Binding-site contacts:
Ligand atom C2 contacts residue ASN657 of chain 1.A at 2.5 Å.
Ligand atom C3 contacts residue ASN657 of chain 1.A at 3.8 Å.
Ligand atom C8 contacts residue HIS655 of chain 1.A at 3.8 Å.
Ligand atom N2 contacts residue ASN657 of chain 1.A at 2.9 Å (h-bond).
Ligand atom C8 contacts residue ASN657 of chain 1.A at 4.1 Å.
Ligand atom O5 contacts residue ASN657 of chain 1.A at 2.4 Å (h-bond).
Ligand atom C1 contacts residue ASN657 of chain 1.A at 1.4 Å.
Ligand atom C4 contacts residue ASN657 of chain 1.A at 4.2 Å.
Ligand atom O7 contacts residue ASN657 of chain 1.A at 3.4 Å (h-bond).
Ligand atom C5 contacts residue ASN657 of chain 1.A at 3.7 Å.
Ligand atom C7 contacts residue ASN657 of chain 1.A at 3.4 Å.
Ligand atom C8 contacts residue VAL656 of chain 1.A at 4.4 Å (hydrophobic).

A protein and the small-molecule ligand that binds it are described below.
Small molecule (SMILES): CC(=O)N[C@@H]1[C@@H](O)[C@H](O)[C@@H](CO)O[C@H]1O

Sequence of chain 1.A:
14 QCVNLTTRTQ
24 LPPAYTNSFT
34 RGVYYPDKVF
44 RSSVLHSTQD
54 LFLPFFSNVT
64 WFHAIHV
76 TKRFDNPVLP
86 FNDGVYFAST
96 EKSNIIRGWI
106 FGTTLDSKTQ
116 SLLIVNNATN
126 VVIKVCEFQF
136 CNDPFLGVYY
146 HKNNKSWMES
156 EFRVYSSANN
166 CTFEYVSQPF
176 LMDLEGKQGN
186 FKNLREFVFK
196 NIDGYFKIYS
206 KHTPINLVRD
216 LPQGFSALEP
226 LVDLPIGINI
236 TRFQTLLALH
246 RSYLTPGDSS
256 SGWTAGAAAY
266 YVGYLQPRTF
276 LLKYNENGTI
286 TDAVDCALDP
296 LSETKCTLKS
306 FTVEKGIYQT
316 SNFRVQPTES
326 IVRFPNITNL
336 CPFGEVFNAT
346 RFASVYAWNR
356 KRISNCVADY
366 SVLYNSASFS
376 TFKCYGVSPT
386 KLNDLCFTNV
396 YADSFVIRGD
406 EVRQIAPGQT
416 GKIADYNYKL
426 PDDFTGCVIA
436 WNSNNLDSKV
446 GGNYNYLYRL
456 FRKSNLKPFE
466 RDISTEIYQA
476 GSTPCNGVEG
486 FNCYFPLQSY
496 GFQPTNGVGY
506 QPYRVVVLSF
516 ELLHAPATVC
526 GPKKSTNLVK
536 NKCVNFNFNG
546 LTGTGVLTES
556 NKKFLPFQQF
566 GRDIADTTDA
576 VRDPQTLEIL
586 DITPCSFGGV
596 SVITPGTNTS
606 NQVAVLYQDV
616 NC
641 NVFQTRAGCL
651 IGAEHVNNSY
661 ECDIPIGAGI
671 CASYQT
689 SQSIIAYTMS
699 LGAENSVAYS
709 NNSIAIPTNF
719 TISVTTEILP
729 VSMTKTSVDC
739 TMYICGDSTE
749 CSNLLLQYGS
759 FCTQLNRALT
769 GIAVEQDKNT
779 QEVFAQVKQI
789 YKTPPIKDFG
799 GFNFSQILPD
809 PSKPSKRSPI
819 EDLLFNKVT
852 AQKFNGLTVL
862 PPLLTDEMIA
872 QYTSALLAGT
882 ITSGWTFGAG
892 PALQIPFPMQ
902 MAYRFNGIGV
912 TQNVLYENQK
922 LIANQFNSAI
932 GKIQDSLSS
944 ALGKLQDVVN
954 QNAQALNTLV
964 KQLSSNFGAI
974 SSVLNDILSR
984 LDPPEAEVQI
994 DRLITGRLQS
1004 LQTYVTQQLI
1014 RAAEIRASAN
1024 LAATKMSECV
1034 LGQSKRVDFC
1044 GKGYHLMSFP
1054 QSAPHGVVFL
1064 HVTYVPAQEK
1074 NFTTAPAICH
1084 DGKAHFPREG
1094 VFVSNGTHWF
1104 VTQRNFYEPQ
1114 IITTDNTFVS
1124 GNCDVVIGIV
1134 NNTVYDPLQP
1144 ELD